Sequence of chain 6.A:
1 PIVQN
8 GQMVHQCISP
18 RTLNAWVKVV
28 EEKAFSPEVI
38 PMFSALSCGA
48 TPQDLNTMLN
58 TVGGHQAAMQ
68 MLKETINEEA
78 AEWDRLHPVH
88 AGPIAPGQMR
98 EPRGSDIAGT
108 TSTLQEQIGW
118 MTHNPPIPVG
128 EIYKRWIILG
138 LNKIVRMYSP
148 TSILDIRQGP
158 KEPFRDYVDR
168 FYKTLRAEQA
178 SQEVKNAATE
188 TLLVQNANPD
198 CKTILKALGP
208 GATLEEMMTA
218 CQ

Binding-site contacts:
Ligand atom C12 contacts residue LYS70 of chain 6.A at 4.0 Å.
Ligand atom C13 contacts residue LYS70 of chain 6.A at 4.0 Å.
Ligand atom O02 contacts residue ILE73 of chain 6.A at 3.4 Å.
Ligand atom C08 contacts residue ASN53 of chain 6.A at 3.6 Å.
Ligand atom C05 contacts residue TYR130 of chain 6.A at 3.2 Å (hydrophobic).
Ligand atom C14 contacts residue LEU56 of chain 6.A at 4.1 Å (hydrophobic).
Ligand atom C16 contacts residue LYS70 of chain 6.A at 4.1 Å.
Ligand atom C15 contacts residue LYS70 of chain 6.A at 3.5 Å.
Ligand atom C03 contacts residue THR107 of chain 6.A at 4.0 Å.
Ligand atom C01 contacts residue ILE73 of chain 6.A at 3.6 Å (hydrophobic).
Ligand atom C05 contacts residue ALA105 of chain 6.A at 4.1 Å (hydrophobic).
Ligand atom C01 contacts residue ASN74 of chain 6.A at 2.9 Å.
Ligand atom C12 contacts residue ASN57 of chain 6.A at 3.2 Å.
Ligand atom O09 contacts residue ASN57 of chain 6.A at 2.9 Å (h-bond).
Ligand atom C16 contacts residue TYR130 of chain 6.A at 4.1 Å (hydrophobic).
Ligand atom C07 contacts residue THR107 of chain 6.A at 4.0 Å.
Ligand atom C05 contacts residue THR107 of chain 6.A at 3.9 Å.
Ligand atom C14 contacts residue LEU69 of chain 6.A at 4.2 Å (hydrophobic).
Ligand atom C05 contacts residue ASN53 of chain 6.A at 3.9 Å.
Ligand atom C08 contacts residue ASN57 of chain 6.A at 3.4 Å.
Ligand atom C14 contacts residue MET66 of chain 6.A at 3.8 Å (hydrophobic).
Ligand atom C11 contacts residue ASN53 of chain 6.A at 4.2 Å.
Ligand atom C16 contacts residue ASN53 of chain 6.A at 3.9 Å.
Ligand atom O04 contacts residue LYS70 of chain 6.A at 3.6 Å.
Ligand atom C15 contacts residue ILE73 of chain 6.A at 3.8 Å (hydrophobic).
Ligand atom O09 contacts residue ASN53 of chain 6.A at 3.7 Å.
Ligand atom C11 contacts residue LYS70 of chain 6.A at 4.0 Å.
Ligand atom C06 contacts residue ASN53 of chain 6.A at 3.3 Å.
Ligand atom N10 contacts residue ASN53 of chain 6.A at 4.0 Å.
Ligand atom C12 contacts residue LEU56 of chain 6.A at 3.9 Å (hydrophobic).
Ligand atom C03 contacts residue ILE73 of chain 6.A at 4.2 Å (hydrophobic).
Ligand atom C13 contacts residue LEU56 of chain 6.A at 4.0 Å (hydrophobic).
Ligand atom C01 contacts residue LYS70 of chain 6.A at 3.2 Å.
Ligand atom C07 contacts residue ASN53 of chain 6.A at 3.2 Å.
Ligand atom C14 contacts residue LYS70 of chain 6.A at 3.5 Å.
Ligand atom O02 contacts residue ASN74 of chain 6.A at 3.7 Å.
Ligand atom C11 contacts residue ASN57 of chain 6.A at 3.2 Å.
Ligand atom N10 contacts residue ASN57 of chain 6.A at 2.4 Å (h-bond).
Ligand atom C06 contacts residue TYR130 of chain 6.A at 3.6 Å (hydrophobic).
Ligand atom C13 contacts residue MET66 of chain 6.A at 4.0 Å (hydrophobic).

The protein below binds the small molecule below.
Small molecule (SMILES): COC(=O)Cc1cc(=O)[nH]c2ccccc12